Binding-site contacts:
Ligand atom O3' contacts residue VAL16 of chain 1.C at 2.7 Å (h-bond).
Ligand atom N6 contacts residue LEU169 of chain 1.C at 3.4 Å.
Ligand atom N7 contacts residue GLY56 of chain 1.C at 3.5 Å (h-bond).
Ligand atom O2B contacts residue GLY58 of chain 1.C at 2.6 Å (h-bond).
Ligand atom N9 contacts residue MET205 of chain 1.C at 3.6 Å.
Ligand atom O3' contacts residue LEU209 of chain 1.C at 3.6 Å.
Ligand atom O3B contacts residue GLY56 of chain 1.C at 3.1 Å (h-bond).
Ligand atom PG contacts residue MG1 of chain 1.J at 3.6 Å.
Ligand atom S1G contacts residue MG1 of chain 1.J at 2.8 Å.
Ligand atom O2B contacts residue THR57 of chain 1.C at 3.1 Å (h-bond).
Ligand atom O2B contacts residue GLY56 of chain 1.C at 3.5 Å (h-bond).
Ligand atom PB contacts residue LYS59 of chain 1.C at 3.4 Å.
Ligand atom PA contacts residue ARG206 of chain 1.C at 3.4 Å.
Ligand atom N1 contacts residue TYR28 of chain 1.C at 3.1 Å (h-bond).
Ligand atom N6 contacts residue TYR28 of chain 1.C at 2.4 Å (h-bond).
Ligand atom N7 contacts residue GLY58 of chain 1.C at 3.2 Å (h-bond).
Ligand atom O2G contacts residue THR60 of chain 1.C at 3.2 Å (h-bond).
Ligand atom N6 contacts residue VAL27 of chain 1.C at 3.4 Å.
Ligand atom O1B contacts residue THR60 of chain 1.C at 2.6 Å (h-bond).
Ligand atom C6 contacts residue TYR28 of chain 1.C at 3.4 Å (hydrophobic).
Ligand atom C5' contacts residue ARG206 of chain 1.C at 3.5 Å.
Ligand atom O2' contacts residue TYR19 of chain 1.C at 3.2 Å (h-bond).
Ligand atom O4' contacts residue MET205 of chain 1.C at 3.4 Å.
Ligand atom C8 contacts residue GLY58 of chain 1.C at 3.6 Å.
Ligand atom O2' contacts residue PRO21 of chain 1.C at 3.2 Å.
Ligand atom O1A contacts residue MG1 of chain 1.J at 3.4 Å.
Ligand atom O2A contacts residue THR60 of chain 1.C at 3.4 Å.
Ligand atom O3A contacts residue GLY58 of chain 1.C at 3.5 Å (h-bond).
Ligand atom O2' contacts residue ARG20 of chain 1.C at 3.2 Å.
Ligand atom O2B contacts residue LYS59 of chain 1.C at 2.7 Å (salt-bridge).
Ligand atom C8 contacts residue GLY56 of chain 1.C at 3.2 Å.
Ligand atom O5' contacts residue ARG206 of chain 1.C at 3.1 Å (salt-bridge).
Ligand atom O2A contacts residue SER61 of chain 1.C at 2.8 Å (h-bond).
Ligand atom N7 contacts residue THR57 of chain 1.C at 3.2 Å.
Ligand atom S1G contacts residue ARG206 of chain 1.C at 2.8 Å (salt-bridge).
Ligand atom O1A contacts residue ARG206 of chain 1.C at 2.6 Å (salt-bridge).
Ligand atom N1 contacts residue VAL27 of chain 1.C at 3.5 Å.
Ligand atom C2 contacts residue GLU26 of chain 1.C at 3.6 Å.
Ligand atom O2G contacts residue MG1 of chain 1.J at 3.1 Å.
Ligand atom O1B contacts residue LYS59 of chain 1.C at 3.2 Å (salt-bridge).

A protein and the small-molecule ligand that binds it are described below.
Small molecule (SMILES): Nc1ncnc2c1ncn2[C@@H]1O[C@H](COP(=O)(O)OP(=O)(O)OP(O)(O)=S)[C@@H](O)[C@H]1O

Sequence of chain 1.C:
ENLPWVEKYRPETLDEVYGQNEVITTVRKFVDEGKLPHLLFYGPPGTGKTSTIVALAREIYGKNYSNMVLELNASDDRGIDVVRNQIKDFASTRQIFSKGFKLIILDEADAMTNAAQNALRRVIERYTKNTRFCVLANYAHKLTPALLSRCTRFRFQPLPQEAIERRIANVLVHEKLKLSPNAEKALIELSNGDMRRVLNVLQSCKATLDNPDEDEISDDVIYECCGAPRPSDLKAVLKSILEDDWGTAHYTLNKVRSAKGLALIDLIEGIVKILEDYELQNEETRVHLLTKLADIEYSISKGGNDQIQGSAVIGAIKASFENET